This small molecule binds to this protein.
Small molecule (SMILES): CC(=O)N[C@H]1CO[C@H](CO[C@@H]2O[C@@H](C)[C@@H](O)[C@@H](O)[C@@H]2O)[C@@H](O)[C@@H]1O

Sequence of chain 1.B:
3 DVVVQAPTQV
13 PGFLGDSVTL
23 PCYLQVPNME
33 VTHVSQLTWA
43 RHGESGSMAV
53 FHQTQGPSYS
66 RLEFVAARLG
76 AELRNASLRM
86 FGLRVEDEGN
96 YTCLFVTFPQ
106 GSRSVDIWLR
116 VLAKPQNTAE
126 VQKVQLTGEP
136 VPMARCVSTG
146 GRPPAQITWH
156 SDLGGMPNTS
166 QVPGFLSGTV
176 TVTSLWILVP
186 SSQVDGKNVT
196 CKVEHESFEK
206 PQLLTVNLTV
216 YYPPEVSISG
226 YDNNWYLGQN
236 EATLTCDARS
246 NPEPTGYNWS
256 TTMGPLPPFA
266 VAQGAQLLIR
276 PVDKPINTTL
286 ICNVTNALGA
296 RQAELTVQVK

Binding-site contacts:
Ligand atom O7 contacts residue ASN212 of chain 1.B at 3.5 Å (h-bond).
Ligand atom C6 contacts residue ASN212 of chain 1.B at 3.3 Å.
Ligand atom C6 contacts residue ASN212 of chain 1.B at 4.4 Å.
Ligand atom N2 contacts residue ASN212 of chain 1.B at 3.4 Å (h-bond).
Ligand atom C7 contacts residue ASN212 of chain 1.B at 3.8 Å.
Ligand atom C5 contacts residue ASN212 of chain 1.B at 3.2 Å.
Ligand atom C4 contacts residue ASN212 of chain 1.B at 3.6 Å.
Ligand atom C2 contacts residue ASN212 of chain 1.B at 2.5 Å.
Ligand atom C6 contacts residue GLY191 of chain 1.B at 4.2 Å.
Ligand atom O5 contacts residue ASN212 of chain 1.B at 2.4 Å (h-bond).
Ligand atom C6 contacts residue THR214 of chain 1.B at 4.4 Å.
Ligand atom C1 contacts residue ASN212 of chain 1.B at 1.4 Å.
Ligand atom C3 contacts residue ASN212 of chain 1.B at 3.6 Å.